This small molecule binds to this protein.
Small molecule (SMILES): O=C1N(c2cncc3ccc(F)cc23)CC[C@]12COc1ccc(Cl)cc12

Binding-site contacts:
Ligand atom C3 contacts residue LEU141 of chain 1.B at 3.8 Å (hydrophobic).
Ligand atom N contacts residue PHE140 of chain 1.B at 3.9 Å.
Ligand atom C5 contacts residue MET165 of chain 1.B at 3.9 Å (hydrophobic).
Ligand atom CL contacts residue HIS41 of chain 1.B at 3.3 Å.
Ligand atom C12 contacts residue DMS1 of chain 1.N at 3.6 Å.
Ligand atom C2 contacts residue ASN142 of chain 1.B at 3.8 Å.
Ligand atom C3 contacts residue GLU166 of chain 1.B at 3.7 Å.
Ligand atom C15 contacts residue HIS164 of chain 1.B at 3.3 Å.
Ligand atom CL contacts residue MET165 of chain 1.B at 4.0 Å.
Ligand atom O1 contacts residue DMS1 of chain 1.N at 3.8 Å.
Ligand atom C12 contacts residue ARG188 of chain 1.B at 3.9 Å.
Ligand atom C14 contacts residue MET165 of chain 1.B at 3.8 Å (hydrophobic).
Ligand atom O1 contacts residue GLU166 of chain 1.B at 3.0 Å (salt-bridge).
Ligand atom C11 contacts residue DMS1 of chain 1.N at 3.8 Å.
Ligand atom C17 contacts residue GLU166 of chain 1.B at 4.0 Å.
Ligand atom C2 contacts residue LEU141 of chain 1.B at 3.8 Å (hydrophobic).
Ligand atom C12 contacts residue GLN189 of chain 1.B at 3.9 Å.
Ligand atom C4 contacts residue LEU141 of chain 1.B at 3.6 Å (hydrophobic).
Ligand atom C4 contacts residue PHE140 of chain 1.B at 3.6 Å (hydrophobic).
Ligand atom N contacts residue GLU166 of chain 1.B at 3.9 Å.
Ligand atom O contacts residue GLN189 of chain 1.B at 3.2 Å (h-bond).
Ligand atom C7 contacts residue CYS145 of chain 1.B at 3.8 Å (hydrophobic).
Ligand atom CL contacts residue HIS164 of chain 1.B at 3.8 Å.
Ligand atom C2 contacts residue PHE140 of chain 1.B at 3.6 Å (hydrophobic).
Ligand atom C15 contacts residue MET165 of chain 1.B at 3.6 Å (hydrophobic).
Ligand atom C15 contacts residue HIS41 of chain 1.B at 3.9 Å.
Ligand atom N contacts residue LEU141 of chain 1.B at 4.0 Å.
Ligand atom N contacts residue SER144 of chain 1.B at 3.6 Å.
Ligand atom C4 contacts residue HIS163 of chain 1.B at 3.9 Å.
Ligand atom C13 contacts residue ARG188 of chain 1.B at 3.7 Å.
Ligand atom C7 contacts residue ASN142 of chain 1.B at 3.7 Å.
Ligand atom C5 contacts residue GLU166 of chain 1.B at 3.7 Å.
Ligand atom C2 contacts residue GLU166 of chain 1.B at 3.4 Å.
Ligand atom C5 contacts residue HIS163 of chain 1.B at 3.4 Å.
Ligand atom O1 contacts residue MET165 of chain 1.B at 3.4 Å.
Ligand atom N contacts residue HIS163 of chain 1.B at 2.8 Å (h-bond).
Ligand atom C11 contacts residue GLN189 of chain 1.B at 3.9 Å.
Ligand atom C5 contacts residue CYS145 of chain 1.B at 3.9 Å (hydrophobic).
Ligand atom CL contacts residue ASP187 of chain 1.B at 3.4 Å.
Ligand atom C4 contacts residue GLU166 of chain 1.B at 3.6 Å.

Sequence of chain 1.B:
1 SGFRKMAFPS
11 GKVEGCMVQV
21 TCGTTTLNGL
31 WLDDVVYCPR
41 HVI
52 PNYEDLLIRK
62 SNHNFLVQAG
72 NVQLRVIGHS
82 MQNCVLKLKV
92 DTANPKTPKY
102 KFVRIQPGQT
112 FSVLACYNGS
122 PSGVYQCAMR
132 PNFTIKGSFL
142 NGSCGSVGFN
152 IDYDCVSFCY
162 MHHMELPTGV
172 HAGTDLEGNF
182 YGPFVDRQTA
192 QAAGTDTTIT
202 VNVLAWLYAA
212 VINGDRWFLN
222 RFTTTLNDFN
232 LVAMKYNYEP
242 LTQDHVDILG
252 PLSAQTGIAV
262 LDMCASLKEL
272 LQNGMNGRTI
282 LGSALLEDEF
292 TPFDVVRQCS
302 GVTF

Sequence of chain 1.A:
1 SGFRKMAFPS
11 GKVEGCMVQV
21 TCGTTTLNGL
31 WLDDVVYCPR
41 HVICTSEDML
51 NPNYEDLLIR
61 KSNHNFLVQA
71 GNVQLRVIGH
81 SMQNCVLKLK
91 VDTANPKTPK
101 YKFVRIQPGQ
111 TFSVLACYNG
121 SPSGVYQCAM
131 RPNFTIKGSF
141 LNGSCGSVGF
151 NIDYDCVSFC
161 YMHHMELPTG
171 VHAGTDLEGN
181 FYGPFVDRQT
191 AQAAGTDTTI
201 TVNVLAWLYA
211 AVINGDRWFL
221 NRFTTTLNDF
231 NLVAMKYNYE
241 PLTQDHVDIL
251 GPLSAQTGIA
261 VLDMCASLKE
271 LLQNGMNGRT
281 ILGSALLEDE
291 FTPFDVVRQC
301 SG